Binding-site contacts:
Ligand atom O contacts residue PHE14 of chain 3.B at 3.8 Å.
Ligand atom CA contacts residue VAL68 of chain 3.B at 4.4 Å (hydrophobic).
Ligand atom N contacts residue VAL68 of chain 3.B at 3.8 Å.
Ligand atom OXT contacts residue MET59 of chain 3.B at 4.1 Å.
Ligand atom OXT contacts residue PHE14 of chain 3.B at 4.2 Å.
Ligand atom C contacts residue PHE16 of chain 3.B at 4.5 Å (hydrophobic).
Ligand atom O contacts residue HIS98 of chain 3.B at 4.1 Å.
Ligand atom N contacts residue HIS98 of chain 3.B at 3.3 Å (h-bond).
Ligand atom N contacts residue GLU97 of chain 3.B at 3.9 Å.
Ligand atom C contacts residue MET59 of chain 3.B at 4.2 Å (hydrophobic).
Ligand atom O contacts residue PHE16 of chain 3.B at 3.6 Å.
Ligand atom CA contacts residue HIS98 of chain 3.B at 4.0 Å.
Ligand atom C contacts residue HIS98 of chain 3.B at 4.1 Å.
Ligand atom O contacts residue PHE93 of chain 3.B at 4.4 Å.
Ligand atom C contacts residue PHE14 of chain 3.B at 4.4 Å (hydrophobic).
Ligand atom CA contacts residue MET59 of chain 3.B at 4.3 Å (hydrophobic).
Ligand atom CA contacts residue GLU97 of chain 3.B at 3.8 Å.

Sequence of chain 3.B:
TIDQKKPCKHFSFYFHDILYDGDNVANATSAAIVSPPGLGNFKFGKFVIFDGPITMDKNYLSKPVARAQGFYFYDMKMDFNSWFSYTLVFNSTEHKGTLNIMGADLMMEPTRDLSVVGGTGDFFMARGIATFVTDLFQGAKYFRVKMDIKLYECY

The protein below binds the small molecule below.
Small molecule (SMILES): NCC(=O)O